Binding-site contacts:
Ligand atom C8 contacts residue GLY337 of chain 1.B at 3.8 Å.
Ligand atom O7 contacts residue GLY337 of chain 1.B at 3.3 Å.
Ligand atom C7 contacts residue ASN341 of chain 1.B at 3.4 Å.
Ligand atom C8 contacts residue PHE336 of chain 1.B at 3.9 Å (hydrophobic).
Ligand atom C1 contacts residue ASN341 of chain 1.B at 1.4 Å.
Ligand atom C8 contacts residue PHE340 of chain 1.B at 4.0 Å (hydrophobic).
Ligand atom C7 contacts residue GLY337 of chain 1.B at 3.8 Å.
Ligand atom N2 contacts residue ASN341 of chain 1.B at 2.9 Å (h-bond).
Ligand atom O5 contacts residue ASN341 of chain 1.B at 2.4 Å (h-bond).
Ligand atom C4 contacts residue ASN341 of chain 1.B at 4.2 Å.
Ligand atom C3 contacts residue ASN341 of chain 1.B at 3.8 Å.
Ligand atom C2 contacts residue ASN341 of chain 1.B at 2.5 Å.
Ligand atom C5 contacts residue ASN341 of chain 1.B at 3.6 Å.
Ligand atom O7 contacts residue ASN341 of chain 1.B at 3.5 Å (h-bond).

The small molecule below binds the protein below.
Small molecule (SMILES): CC(=O)N[C@H]1[C@H](O[C@H]2[C@H](O)[C@@H](NC(C)=O)CO[C@@H]2CO)O[C@H](CO)[C@@H](O)[C@@H]1O

Sequence of chain 1.B:
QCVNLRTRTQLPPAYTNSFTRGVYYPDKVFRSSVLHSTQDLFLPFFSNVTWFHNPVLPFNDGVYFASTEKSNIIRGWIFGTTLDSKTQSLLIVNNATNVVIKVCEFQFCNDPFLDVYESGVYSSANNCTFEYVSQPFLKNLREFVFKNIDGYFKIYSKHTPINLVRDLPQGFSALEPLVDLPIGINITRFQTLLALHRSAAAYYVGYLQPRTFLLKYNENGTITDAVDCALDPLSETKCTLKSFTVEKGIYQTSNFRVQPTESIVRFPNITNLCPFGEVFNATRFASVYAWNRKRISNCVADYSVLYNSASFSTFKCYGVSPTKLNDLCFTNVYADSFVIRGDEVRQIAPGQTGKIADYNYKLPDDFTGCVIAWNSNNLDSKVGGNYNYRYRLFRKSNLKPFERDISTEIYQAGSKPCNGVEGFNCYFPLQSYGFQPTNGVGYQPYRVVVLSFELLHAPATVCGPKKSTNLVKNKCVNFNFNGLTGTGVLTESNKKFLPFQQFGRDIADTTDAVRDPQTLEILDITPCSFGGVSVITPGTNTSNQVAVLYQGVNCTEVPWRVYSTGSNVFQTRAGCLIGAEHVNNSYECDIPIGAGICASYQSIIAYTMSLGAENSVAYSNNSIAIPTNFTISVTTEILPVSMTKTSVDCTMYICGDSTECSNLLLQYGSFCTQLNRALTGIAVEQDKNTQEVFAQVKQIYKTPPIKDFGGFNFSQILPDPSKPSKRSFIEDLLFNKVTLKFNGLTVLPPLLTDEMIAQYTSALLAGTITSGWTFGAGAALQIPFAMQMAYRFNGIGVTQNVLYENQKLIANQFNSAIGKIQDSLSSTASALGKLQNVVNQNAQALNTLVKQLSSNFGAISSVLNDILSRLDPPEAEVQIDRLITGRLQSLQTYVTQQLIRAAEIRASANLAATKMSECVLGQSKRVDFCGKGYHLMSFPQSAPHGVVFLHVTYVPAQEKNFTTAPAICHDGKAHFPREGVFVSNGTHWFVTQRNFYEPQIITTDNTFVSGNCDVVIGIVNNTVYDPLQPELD